Sequence of chain 1.A:
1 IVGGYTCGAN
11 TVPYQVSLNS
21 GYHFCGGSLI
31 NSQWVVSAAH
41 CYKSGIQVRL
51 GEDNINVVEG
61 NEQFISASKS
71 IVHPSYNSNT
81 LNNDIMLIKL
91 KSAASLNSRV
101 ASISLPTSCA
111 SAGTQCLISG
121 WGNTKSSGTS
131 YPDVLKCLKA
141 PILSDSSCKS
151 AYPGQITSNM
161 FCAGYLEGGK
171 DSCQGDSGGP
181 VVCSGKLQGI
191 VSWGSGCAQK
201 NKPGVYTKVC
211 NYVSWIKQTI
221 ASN

The small molecule below binds the protein below.
Small molecule (SMILES): NCc1csc(-c2cccs2)n1

Binding-site contacts:
Ligand atom N1 contacts residue GLY196 of chain 1.A at 3.2 Å (h-bond).
Ligand atom C1 contacts residue GLY194 of chain 1.A at 4.2 Å.
Ligand atom C8 contacts residue GLN174 of chain 1.A at 3.8 Å.
Ligand atom C5 contacts residue CYS173 of chain 1.A at 4.1 Å (hydrophobic).
Ligand atom C5 contacts residue GLN174 of chain 1.A at 3.7 Å.
Ligand atom N2 contacts residue CYS173 of chain 1.A at 4.0 Å.
Ligand atom C5 contacts residue SO41 of chain 1.D at 3.9 Å.
Ligand atom S2 contacts residue GLN174 of chain 1.A at 3.9 Å.
Ligand atom C6 contacts residue SO41 of chain 1.D at 2.8 Å.
Ligand atom C4 contacts residue GLN174 of chain 1.A at 3.9 Å.
Ligand atom C7 contacts residue SO41 of chain 1.D at 3.3 Å.
Ligand atom N1 contacts residue SER172 of chain 1.A at 2.7 Å (h-bond).
Ligand atom C2 contacts residue SER172 of chain 1.A at 3.7 Å.
Ligand atom S1 contacts residue CYS173 of chain 1.A at 3.7 Å.
Ligand atom N2 contacts residue GLY196 of chain 1.A at 3.9 Å.
Ligand atom S1 contacts residue SER192 of chain 1.A at 4.2 Å.
Ligand atom N1 contacts residue CYS197 of chain 1.A at 3.8 Å.
Ligand atom C4 contacts residue CYS173 of chain 1.A at 3.8 Å (hydrophobic).
Ligand atom S1 contacts residue SER177 of chain 1.A at 3.3 Å (h-bond).
Ligand atom C1 contacts residue ASP171 of chain 1.A at 3.6 Å.
Ligand atom N2 contacts residue SER172 of chain 1.A at 4.2 Å.
Ligand atom C3 contacts residue TRP193 of chain 1.A at 4.0 Å (hydrophobic).
Ligand atom S1 contacts residue SO41 of chain 1.D at 3.7 Å.
Ligand atom N2 contacts residue GLY194 of chain 1.A at 4.1 Å.
Ligand atom C6 contacts residue GLN174 of chain 1.A at 3.9 Å.
Ligand atom C1 contacts residue GLY204 of chain 1.A at 3.8 Å.
Ligand atom N2 contacts residue CYS197 of chain 1.A at 4.1 Å.
Ligand atom C2 contacts residue TRP193 of chain 1.A at 3.8 Å (hydrophobic).
Ligand atom C3 contacts residue VAL191 of chain 1.A at 3.7 Å (hydrophobic).
Ligand atom C2 contacts residue CYS173 of chain 1.A at 4.2 Å (hydrophobic).
Ligand atom C4 contacts residue SO41 of chain 1.D at 4.2 Å.
Ligand atom S1 contacts residue VAL191 of chain 1.A at 4.1 Å.
Ligand atom C3 contacts residue SER172 of chain 1.A at 3.5 Å.
Ligand atom C2 contacts residue GLY194 of chain 1.A at 4.0 Å.
Ligand atom C1 contacts residue TRP193 of chain 1.A at 3.7 Å (hydrophobic).
Ligand atom N1 contacts residue ASP171 of chain 1.A at 2.8 Å (salt-bridge).
Ligand atom C7 contacts residue GLN174 of chain 1.A at 3.6 Å.
Ligand atom C1 contacts residue SER172 of chain 1.A at 3.3 Å.
Ligand atom C3 contacts residue CYS173 of chain 1.A at 4.2 Å (hydrophobic).
Ligand atom S2 contacts residue CYS197 of chain 1.A at 3.7 Å.